Binding-site contacts:
Ligand atom N21 contacts residue LEU39 of chain 1.A at 4.2 Å.
Ligand atom C8 contacts residue PRO27 of chain 1.A at 3.7 Å (hydrophobic).
Ligand atom O23 contacts residue ASN85 of chain 1.A at 2.8 Å (h-bond).
Ligand atom C18 contacts residue PRO27 of chain 1.A at 4.1 Å (hydrophobic).
Ligand atom C17 contacts residue PRO27 of chain 1.A at 3.5 Å (hydrophobic).
Ligand atom C14 contacts residue VAL91 of chain 1.A at 4.2 Å (hydrophobic).
Ligand atom C8 contacts residue MET94 of chain 1.A at 4.1 Å (hydrophobic).
Ligand atom C8 contacts residue TRP26 of chain 1.A at 3.8 Å (hydrophobic).
Ligand atom C17 contacts residue VAL91 of chain 1.A at 3.9 Å (hydrophobic).
Ligand atom C1 contacts residue GLU90 of chain 1.A at 3.5 Å.
Ligand atom N22 contacts residue VAL32 of chain 1.A at 4.0 Å.
Ligand atom C4 contacts residue GLU90 of chain 1.A at 4.0 Å.
Ligand atom N21 contacts residue VAL91 of chain 1.A at 4.1 Å.
Ligand atom N22 contacts residue PRO27 of chain 1.A at 4.2 Å.
Ligand atom C20 contacts residue PRO27 of chain 1.A at 3.8 Å (hydrophobic).
Ligand atom C16 contacts residue ASN85 of chain 1.A at 3.8 Å.
Ligand atom C6 contacts residue PRO27 of chain 1.A at 4.2 Å (hydrophobic).
Ligand atom N21 contacts residue ASN85 of chain 1.A at 2.8 Å (h-bond).
Ligand atom C20 contacts residue PHE28 of chain 1.A at 3.6 Å (hydrophobic).
Ligand atom O24 contacts residue PRO27 of chain 1.A at 4.0 Å.
Ligand atom C14 contacts residue TRP26 of chain 1.A at 4.2 Å (hydrophobic).
Ligand atom O23 contacts residue VAL91 of chain 1.A at 4.2 Å.
Ligand atom C19 contacts residue ASN85 of chain 1.A at 3.6 Å.
Ligand atom C12 contacts residue PRO27 of chain 1.A at 3.9 Å (hydrophobic).
Ligand atom C15 contacts residue PRO27 of chain 1.A at 3.9 Å (hydrophobic).
Ligand atom C16 contacts residue VAL91 of chain 1.A at 4.0 Å (hydrophobic).
Ligand atom C18 contacts residue VAL91 of chain 1.A at 4.1 Å (hydrophobic).
Ligand atom N21 contacts residue TYR84 of chain 1.A at 4.0 Å.
Ligand atom C20 contacts residue VAL32 of chain 1.A at 3.9 Å (hydrophobic).
Ligand atom C4 contacts residue TRP26 of chain 1.A at 3.6 Å (hydrophobic).
Ligand atom C8 contacts residue VAL91 of chain 1.A at 4.0 Å (hydrophobic).
Ligand atom C11 contacts residue LEU39 of chain 1.A at 4.0 Å (hydrophobic).
Ligand atom C11 contacts residue ASN85 of chain 1.A at 3.4 Å.
Ligand atom O24 contacts residue VAL91 of chain 1.A at 3.8 Å.
Ligand atom N22 contacts residue VAL91 of chain 1.A at 3.9 Å.
Ligand atom C5 contacts residue TRP26 of chain 1.A at 3.5 Å (hydrophobic).
Ligand atom C9 contacts residue TRP26 of chain 1.A at 3.5 Å (hydrophobic).
Ligand atom C4 contacts residue MET94 of chain 1.A at 3.8 Å (hydrophobic).
Ligand atom O23 contacts residue CYS81 of chain 1.A at 3.8 Å.
Ligand atom C19 contacts residue VAL91 of chain 1.A at 4.1 Å (hydrophobic).

Sequence of chain 1.A:
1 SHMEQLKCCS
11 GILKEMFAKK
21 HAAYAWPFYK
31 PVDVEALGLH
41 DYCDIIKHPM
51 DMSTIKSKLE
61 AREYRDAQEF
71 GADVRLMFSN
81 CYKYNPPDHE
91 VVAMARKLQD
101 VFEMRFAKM

A protein and the small-molecule ligand that binds it are described below.
Small molecule (SMILES): Cn1cc(-c2ccccc2Oc2ccccc2)c2cc[nH]c2c1=O